This small molecule binds to this protein.
Small molecule (SMILES): Nc1ccn([C@H]2C[C@H](O[P](=O)(O)OC[C@H]3O[C@@H](n4cnc5c(=O)nc(N)[nH]c54)C[C@@H]3O)[C@@H](CO[P](=O)(O)O[C@H]3C[C@H](n4ccc(N)nc4=O)O[C@@H]3CO[P](=O)(O)O[C@H]3C[C@H](n4cnc5c(=O)nc(N)[nH]c54)O[C@@H]3COP(=O)(O)O)O2)c(=O)n1

Binding-site contacts:
Ligand atom O3' contacts residue GLY61 of chain 1.A at 3.5 Å.
Ligand atom OP1 contacts residue MET66 of chain 1.A at 2.9 Å (h-bond).
Ligand atom P contacts residue ARG65 of chain 1.A at 3.7 Å.
Ligand atom C4' contacts residue TYR36 of chain 1.A at 3.7 Å (hydrophobic).
Ligand atom OP1 contacts residue CA1 of chain 1.W at 2.4 Å.
Ligand atom OP1 contacts residue PRO60 of chain 1.A at 3.7 Å.
Ligand atom OP1 contacts residue TYR24 of chain 1.A at 2.6 Å (h-bond).
Ligand atom O5' contacts residue LYS69 of chain 1.A at 3.7 Å.
Ligand atom C5' contacts residue GLY61 of chain 1.A at 3.2 Å.
Ligand atom OP1 contacts residue TYR36 of chain 1.A at 2.3 Å (h-bond).
Ligand atom OP1 contacts residue LYS81 of chain 1.A at 3.5 Å (salt-bridge).
Ligand atom OP1 contacts residue GLY61 of chain 1.A at 3.2 Å (h-bond).
Ligand atom C5' contacts residue GLY63 of chain 1.A at 3.6 Å.
Ligand atom O4' contacts residue ARG32 of chain 1.A at 3.6 Å.
Ligand atom P contacts residue CA1 of chain 1.W at 3.7 Å.
Ligand atom P contacts residue LYS69 of chain 1.A at 3.2 Å.
Ligand atom C2 contacts residue TRP31 of chain 1.A at 3.3 Å (hydrophobic).
Ligand atom N3 contacts residue GLY35 of chain 1.A at 3.7 Å.
Ligand atom OP1 contacts residue LYS69 of chain 1.A at 3.2 Å (salt-bridge).
Ligand atom C4' contacts residue MET66 of chain 1.A at 3.7 Å (hydrophobic).
Ligand atom OP2 contacts residue ARG65 of chain 1.A at 3.3 Å (salt-bridge).
Ligand atom OP3 contacts residue ARG65 of chain 1.A at 2.8 Å (salt-bridge).
Ligand atom C6 contacts residue TRP31 of chain 1.A at 3.7 Å (hydrophobic).
Ligand atom C4 contacts residue TRP31 of chain 1.A at 3.6 Å (hydrophobic).
Ligand atom OP1 contacts residue GLY63 of chain 1.A at 3.0 Å (h-bond).
Ligand atom O6 contacts residue TRP31 of chain 1.A at 3.6 Å.
Ligand atom OP1 contacts residue ARG65 of chain 1.A at 3.6 Å (salt-bridge).
Ligand atom OP1 contacts residue ILE62 of chain 1.A at 3.5 Å (h-bond).
Ligand atom C4' contacts residue GLY61 of chain 1.A at 3.2 Å.
Ligand atom OP1 contacts residue ILE59 of chain 1.A at 3.7 Å.
Ligand atom O4' contacts residue TYR36 of chain 1.A at 3.5 Å.
Ligand atom OP2 contacts residue ARG65 of chain 1.A at 3.6 Å.
Ligand atom N2 contacts residue TRP31 of chain 1.A at 3.7 Å.
Ligand atom OP2 contacts residue ARG32 of chain 1.A at 3.1 Å (salt-bridge).
Ligand atom N3 contacts residue TRP31 of chain 1.A at 3.2 Å (h-bond).
Ligand atom OP3 contacts residue LYS69 of chain 1.A at 2.4 Å (salt-bridge).
Ligand atom P contacts residue TYR36 of chain 1.A at 3.2 Å.
Ligand atom O3' contacts residue MET66 of chain 1.A at 3.3 Å.
Ligand atom N1 contacts residue TRP31 of chain 1.A at 3.6 Å.
Ligand atom O5' contacts residue TYR36 of chain 1.A at 3.0 Å (h-bond).

Sequence of chain 1.A:
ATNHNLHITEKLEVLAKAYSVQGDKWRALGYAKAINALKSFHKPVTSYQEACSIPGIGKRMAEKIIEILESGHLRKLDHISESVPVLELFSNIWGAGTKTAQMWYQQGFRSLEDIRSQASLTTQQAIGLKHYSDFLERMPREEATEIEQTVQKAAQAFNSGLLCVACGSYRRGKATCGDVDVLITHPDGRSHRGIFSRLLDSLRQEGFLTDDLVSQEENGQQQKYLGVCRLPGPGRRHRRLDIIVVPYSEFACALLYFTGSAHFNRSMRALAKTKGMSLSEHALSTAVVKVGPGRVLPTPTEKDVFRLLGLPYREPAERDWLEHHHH